A small-molecule ligand and the protein it binds are described below.
Small molecule (SMILES): COc1cc2nn(CC(=O)N3CCOCC3)cc2cc1NC(=O)c1cccc([C@@H](O)C(F)(F)F)n1

Binding-site contacts:
Ligand atom C2 contacts residue VAL38 of chain 1.B at 3.7 Å (hydrophobic).
Ligand atom C17 contacts residue MET103 of chain 1.B at 3.3 Å (hydrophobic).
Ligand atom C33 contacts residue PRO104 of chain 1.B at 3.7 Å (hydrophobic).
Ligand atom C10 contacts residue ALA49 of chain 1.B at 3.7 Å (hydrophobic).
Ligand atom C26 contacts residue PRO104 of chain 1.B at 3.4 Å (hydrophobic).
Ligand atom N14 contacts residue LEU156 of chain 1.B at 3.8 Å.
Ligand atom O27 contacts residue ASN105 of chain 1.B at 3.1 Å.
Ligand atom C18 contacts residue GLY106 of chain 1.B at 3.6 Å.
Ligand atom C18 contacts residue MET103 of chain 1.B at 3.6 Å (hydrophobic).
Ligand atom C8 contacts residue TYR100 of chain 1.B at 3.3 Å (hydrophobic).
Ligand atom F4 contacts residue LYS51 of chain 1.B at 3.3 Å.
Ligand atom O27 contacts residue GLY106 of chain 1.B at 3.2 Å (h-bond).
Ligand atom C6 contacts residue LEU156 of chain 1.B at 3.5 Å (hydrophobic).
Ligand atom C13 contacts residue LEU156 of chain 1.B at 3.6 Å (hydrophobic).
Ligand atom C22 contacts residue MET103 of chain 1.B at 3.3 Å (hydrophobic).
Ligand atom F1 contacts residue TYR100 of chain 1.B at 3.1 Å.
Ligand atom C22 contacts residue TYR102 of chain 1.B at 3.2 Å (hydrophobic).
Ligand atom C21 contacts residue MET30 of chain 1.B at 3.8 Å (hydrophobic).
Ligand atom C9 contacts residue LEU156 of chain 1.B at 3.6 Å (hydrophobic).
Ligand atom O12 contacts residue SER166 of chain 1.B at 3.4 Å.
Ligand atom C18 contacts residue MET30 of chain 1.B at 3.8 Å (hydrophobic).
Ligand atom C17 contacts residue MET30 of chain 1.B at 3.8 Å (hydrophobic).
Ligand atom C19 contacts residue MET30 of chain 1.B at 3.8 Å (hydrophobic).
Ligand atom O16 contacts residue ALA49 of chain 1.B at 3.7 Å.
Ligand atom O16 contacts residue TYR102 of chain 1.B at 3.7 Å.
Ligand atom O27 contacts residue ARG111 of chain 1.B at 3.0 Å (salt-bridge).
Ligand atom F3 contacts residue VAL38 of chain 1.B at 3.0 Å.
Ligand atom F4 contacts residue VAL38 of chain 1.B at 3.2 Å.
Ligand atom C20 contacts residue MET30 of chain 1.B at 3.4 Å (hydrophobic).
Ligand atom F1 contacts residue LYS51 of chain 1.B at 3.5 Å.
Ligand atom O16 contacts residue MET103 of chain 1.B at 2.8 Å (h-bond).
Ligand atom N28 contacts residue PRO104 of chain 1.B at 3.7 Å.
Ligand atom C7 contacts residue TYR100 of chain 1.B at 3.6 Å (hydrophobic).
Ligand atom N11 contacts residue LEU156 of chain 1.B at 3.1 Å.
Ligand atom C9 contacts residue VAL101 of chain 1.B at 3.6 Å (hydrophobic).
Ligand atom O27 contacts residue PRO104 of chain 1.B at 3.4 Å (h-bond).
Ligand atom C13 contacts residue ALA49 of chain 1.B at 3.7 Å (hydrophobic).
Ligand atom C10 contacts residue LEU156 of chain 1.B at 3.2 Å (hydrophobic).
Ligand atom C15 contacts residue MET30 of chain 1.B at 3.7 Å (hydrophobic).
Ligand atom O12 contacts residue ASP167 of chain 1.B at 2.9 Å (salt-bridge).

Sequence of chain 1.B:
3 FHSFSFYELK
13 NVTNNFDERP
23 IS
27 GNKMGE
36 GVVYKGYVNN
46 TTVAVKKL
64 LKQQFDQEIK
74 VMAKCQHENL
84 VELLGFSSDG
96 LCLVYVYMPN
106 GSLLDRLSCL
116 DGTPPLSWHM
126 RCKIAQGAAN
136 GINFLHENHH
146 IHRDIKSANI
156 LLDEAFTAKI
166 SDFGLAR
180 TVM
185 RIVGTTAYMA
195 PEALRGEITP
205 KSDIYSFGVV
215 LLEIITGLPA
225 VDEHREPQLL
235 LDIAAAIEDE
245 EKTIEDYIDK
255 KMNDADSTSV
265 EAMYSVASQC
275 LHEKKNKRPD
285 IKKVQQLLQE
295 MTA